Binding-site contacts:
Ligand atom C1 contacts residue ASN706 of chain 1.A at 1.4 Å.
Ligand atom C6 contacts residue TYR793 of chain 1.H at 3.6 Å (hydrophobic).
Ligand atom O7 contacts residue ASN706 of chain 1.A at 3.8 Å.
Ligand atom O5 contacts residue TYR793 of chain 1.H at 3.7 Å.
Ligand atom C5 contacts residue TYR793 of chain 1.H at 3.6 Å (hydrophobic).
Ligand atom C3 contacts residue ASN706 of chain 1.A at 3.8 Å.
Ligand atom O5 contacts residue ASN706 of chain 1.A at 2.4 Å (h-bond).
Ligand atom N2 contacts residue ASN706 of chain 1.A at 2.9 Å (h-bond).
Ligand atom C4 contacts residue ASN706 of chain 1.A at 4.2 Å.
Ligand atom C2 contacts residue ASN706 of chain 1.A at 2.5 Å.
Ligand atom C1 contacts residue TYR793 of chain 1.H at 4.1 Å (hydrophobic).
Ligand atom C5 contacts residue ASN706 of chain 1.A at 3.7 Å.
Ligand atom C8 contacts residue ILE791 of chain 1.H at 4.4 Å (hydrophobic).
Ligand atom C7 contacts residue ASN706 of chain 1.A at 3.5 Å.

Sequence of chain 1.H:
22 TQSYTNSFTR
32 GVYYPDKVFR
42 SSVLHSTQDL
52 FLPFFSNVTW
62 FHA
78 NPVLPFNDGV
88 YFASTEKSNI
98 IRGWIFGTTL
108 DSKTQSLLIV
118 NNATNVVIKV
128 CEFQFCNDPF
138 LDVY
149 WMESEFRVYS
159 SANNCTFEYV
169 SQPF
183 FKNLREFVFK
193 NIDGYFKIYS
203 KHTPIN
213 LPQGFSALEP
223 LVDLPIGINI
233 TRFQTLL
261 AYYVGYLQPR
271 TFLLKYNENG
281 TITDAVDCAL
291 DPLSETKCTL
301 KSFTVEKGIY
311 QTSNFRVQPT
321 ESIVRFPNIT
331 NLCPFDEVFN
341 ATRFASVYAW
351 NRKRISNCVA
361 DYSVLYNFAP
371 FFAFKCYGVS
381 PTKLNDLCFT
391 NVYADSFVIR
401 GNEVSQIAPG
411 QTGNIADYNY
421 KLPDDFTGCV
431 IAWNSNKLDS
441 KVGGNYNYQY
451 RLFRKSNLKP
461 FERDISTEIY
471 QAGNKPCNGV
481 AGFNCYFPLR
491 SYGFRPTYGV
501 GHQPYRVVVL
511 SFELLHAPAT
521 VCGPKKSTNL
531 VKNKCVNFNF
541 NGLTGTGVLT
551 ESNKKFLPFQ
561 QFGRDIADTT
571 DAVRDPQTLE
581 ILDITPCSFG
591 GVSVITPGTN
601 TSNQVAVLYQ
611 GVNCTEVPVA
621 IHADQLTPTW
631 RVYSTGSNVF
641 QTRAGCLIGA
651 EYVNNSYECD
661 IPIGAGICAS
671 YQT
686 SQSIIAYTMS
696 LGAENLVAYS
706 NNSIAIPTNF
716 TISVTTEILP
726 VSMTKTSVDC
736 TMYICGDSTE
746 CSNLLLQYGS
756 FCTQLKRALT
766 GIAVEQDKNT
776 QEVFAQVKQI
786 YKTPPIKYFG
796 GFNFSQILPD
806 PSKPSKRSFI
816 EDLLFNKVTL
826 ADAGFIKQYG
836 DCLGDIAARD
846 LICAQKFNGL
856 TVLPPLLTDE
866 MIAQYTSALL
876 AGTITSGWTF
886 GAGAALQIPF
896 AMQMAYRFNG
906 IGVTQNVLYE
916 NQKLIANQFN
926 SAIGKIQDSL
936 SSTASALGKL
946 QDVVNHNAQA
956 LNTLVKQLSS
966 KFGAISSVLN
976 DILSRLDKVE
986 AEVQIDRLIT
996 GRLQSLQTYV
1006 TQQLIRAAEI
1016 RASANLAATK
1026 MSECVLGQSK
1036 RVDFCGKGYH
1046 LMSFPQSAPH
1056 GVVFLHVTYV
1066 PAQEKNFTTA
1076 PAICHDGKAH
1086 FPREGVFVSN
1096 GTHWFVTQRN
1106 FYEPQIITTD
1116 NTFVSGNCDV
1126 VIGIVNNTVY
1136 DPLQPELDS

A small-molecule ligand and the protein it binds are described below.
Small molecule (SMILES): CC(=O)N[C@@H]1[C@@H](O)[C@H](O)[C@@H](CO)O[C@H]1O

Sequence of chain 1.A:
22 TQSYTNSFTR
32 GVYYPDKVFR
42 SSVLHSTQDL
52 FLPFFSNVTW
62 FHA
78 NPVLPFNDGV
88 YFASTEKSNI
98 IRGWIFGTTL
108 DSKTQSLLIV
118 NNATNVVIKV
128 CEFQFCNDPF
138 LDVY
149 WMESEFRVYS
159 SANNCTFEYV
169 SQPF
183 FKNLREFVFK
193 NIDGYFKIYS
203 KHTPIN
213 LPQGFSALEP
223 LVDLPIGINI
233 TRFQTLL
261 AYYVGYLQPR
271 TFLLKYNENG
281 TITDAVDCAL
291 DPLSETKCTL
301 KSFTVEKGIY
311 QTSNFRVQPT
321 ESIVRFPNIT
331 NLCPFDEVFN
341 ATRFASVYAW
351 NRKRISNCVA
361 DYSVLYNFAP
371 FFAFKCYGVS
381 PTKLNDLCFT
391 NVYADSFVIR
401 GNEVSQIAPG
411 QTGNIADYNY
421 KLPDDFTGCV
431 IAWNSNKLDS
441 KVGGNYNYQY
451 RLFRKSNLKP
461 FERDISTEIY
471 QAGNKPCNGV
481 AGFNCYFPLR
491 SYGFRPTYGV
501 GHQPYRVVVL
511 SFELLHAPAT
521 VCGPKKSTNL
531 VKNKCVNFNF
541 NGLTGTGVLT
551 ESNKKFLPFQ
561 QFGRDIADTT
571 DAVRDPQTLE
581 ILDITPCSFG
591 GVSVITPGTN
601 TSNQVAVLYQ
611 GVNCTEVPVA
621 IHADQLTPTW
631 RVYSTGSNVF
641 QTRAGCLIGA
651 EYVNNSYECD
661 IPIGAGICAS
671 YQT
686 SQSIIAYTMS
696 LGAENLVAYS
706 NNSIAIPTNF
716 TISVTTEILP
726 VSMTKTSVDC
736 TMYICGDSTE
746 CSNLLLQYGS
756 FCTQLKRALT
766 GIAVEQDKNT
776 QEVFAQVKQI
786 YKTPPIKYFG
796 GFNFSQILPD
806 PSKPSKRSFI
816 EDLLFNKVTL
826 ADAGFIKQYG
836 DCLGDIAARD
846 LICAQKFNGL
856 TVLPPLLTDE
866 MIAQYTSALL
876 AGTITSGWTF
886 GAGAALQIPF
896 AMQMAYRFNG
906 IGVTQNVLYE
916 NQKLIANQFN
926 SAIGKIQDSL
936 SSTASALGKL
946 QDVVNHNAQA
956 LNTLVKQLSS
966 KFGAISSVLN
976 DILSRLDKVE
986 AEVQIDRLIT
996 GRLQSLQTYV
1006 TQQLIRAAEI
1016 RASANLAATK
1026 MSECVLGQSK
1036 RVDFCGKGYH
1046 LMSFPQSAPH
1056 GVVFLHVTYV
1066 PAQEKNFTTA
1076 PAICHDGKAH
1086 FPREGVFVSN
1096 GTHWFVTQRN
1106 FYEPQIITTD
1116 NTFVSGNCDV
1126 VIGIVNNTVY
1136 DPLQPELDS